A protein and the small-molecule ligand that binds it are described below.
Small molecule (SMILES): Nc1ccn([C@H]2C[C@H](O[P](=O)(O)OC[C@H]3O[C@@H](n4ccc(N)nc4=O)C[C@@H]3O[P](=O)(O)OC[C@H]3O[C@@H](n4ccc(N)nc4=O)C[C@@H]3O[P](=O)(O)OC[C@H]3O[C@@H](n4cnc5c(N)ncnc54)C[C@@H]3O[P](=O)(O)OC[C@H]3O[C@@H](n4cnc5c(=O)nc(N)[nH]c54)C[C@@H]3O[P](=O)(O)OC[C@H]3O[C@@H](n4cnc5c(N)ncnc54)C[C@@H]3O[P](=O)(O)OC[C@H]3O[C@@H](n4ccc(N)nc4=O)C[C@@H]3O[P](=O)(O)OC[C@H]3O[C@@H](n4cnc5c(=O)nc(N)[nH]c54)C[C@@H]3O)[C@@H](CO)O2)c(=O)n1

Sequence of chain 1.A:
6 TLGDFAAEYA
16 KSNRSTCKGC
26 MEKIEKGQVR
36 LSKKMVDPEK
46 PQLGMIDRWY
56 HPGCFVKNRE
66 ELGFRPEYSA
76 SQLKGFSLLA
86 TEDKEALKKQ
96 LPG

Binding-site contacts:
Ligand atom OP1 contacts residue THR21 of chain 1.A at 2.9 Å (h-bond).
Ligand atom O6 contacts residue DC4 of chain 1.D at 2.8 Å (h-bond).
Ligand atom N4 contacts residue DG7 of chain 1.D at 2.7 Å (h-bond).
Ligand atom O2 contacts residue DG6 of chain 1.D at 2.7 Å (h-bond).
Ligand atom O2 contacts residue DG2 of chain 1.D at 2.8 Å (h-bond).
Ligand atom N2 contacts residue DC4 of chain 1.D at 2.9 Å (h-bond).
Ligand atom N4 contacts residue DG2 of chain 1.D at 3.1 Å (h-bond).
Ligand atom N6 contacts residue DG2 of chain 1.D at 3.0 Å (h-bond).
Ligand atom N6 contacts residue DT5 of chain 1.D at 3.2 Å (h-bond).
Ligand atom O6 contacts residue DC1 of chain 1.D at 3.0 Å (h-bond).
Ligand atom N3 contacts residue DG6 of chain 1.D at 2.9 Å (h-bond).
Ligand atom N4 contacts residue DG6 of chain 1.D at 2.9 Å (h-bond).
Ligand atom O6 contacts residue DT3 of chain 1.D at 3.1 Å (h-bond).
Ligand atom N4 contacts residue DC1 of chain 1.D at 3.2 Å (h-bond).
Ligand atom O5' contacts residue LYS16 of chain 1.A at 3.3 Å.
Ligand atom C2 contacts residue DG6 of chain 1.D at 3.1 Å.
Ligand atom OP1 contacts residue ARG35 of chain 1.A at 2.8 Å (salt-bridge).
Ligand atom C2 contacts residue DG8 of chain 1.D at 3.1 Å.
Ligand atom N1 contacts residue DC4 of chain 1.D at 2.8 Å (h-bond).
Ligand atom N3 contacts residue DG2 of chain 1.D at 3.0 Å (h-bond).
Ligand atom N1 contacts residue DC1 of chain 1.D at 2.9 Å (h-bond).
Ligand atom N2 contacts residue ARG19 of chain 1.A at 3.1 Å (salt-bridge).
Ligand atom OP2 contacts residue LYS16 of chain 1.A at 3.2 Å (salt-bridge).
Ligand atom N2 contacts residue DG2 of chain 1.D at 3.4 Å.
Ligand atom O3' contacts residue LYS45 of chain 1.A at 3.4 Å (salt-bridge).
Ligand atom N4 contacts residue DT5 of chain 1.D at 3.1 Å (h-bond).
Ligand atom N2 contacts residue DC1 of chain 1.D at 2.8 Å (h-bond).
Ligand atom N6 contacts residue DC4 of chain 1.D at 3.0 Å (h-bond).
Ligand atom OP2 contacts residue ARG35 of chain 1.A at 2.8 Å (salt-bridge).
Ligand atom N1 contacts residue DT5 of chain 1.D at 2.9 Å (h-bond).
Ligand atom N3 contacts residue DG7 of chain 1.D at 2.7 Å (h-bond).
Ligand atom N1 contacts residue DT3 of chain 1.D at 2.7 Å (h-bond).
Ligand atom O3' contacts residue SER17 of chain 1.A at 3.2 Å (h-bond).
Ligand atom N6 contacts residue DT3 of chain 1.D at 3.0 Å (h-bond).
Ligand atom OP1 contacts residue SER17 of chain 1.A at 3.0 Å (h-bond).
Ligand atom C4 contacts residue DT5 of chain 1.D at 3.3 Å.
Ligand atom N4 contacts residue DG8 of chain 1.D at 3.0 Å (h-bond).
Ligand atom N3 contacts residue DG8 of chain 1.D at 2.9 Å (h-bond).
Ligand atom O2 contacts residue DG7 of chain 1.D at 2.6 Å (h-bond).
Ligand atom O2 contacts residue DG8 of chain 1.D at 2.9 Å (h-bond).